Sequence of chain 1.B:
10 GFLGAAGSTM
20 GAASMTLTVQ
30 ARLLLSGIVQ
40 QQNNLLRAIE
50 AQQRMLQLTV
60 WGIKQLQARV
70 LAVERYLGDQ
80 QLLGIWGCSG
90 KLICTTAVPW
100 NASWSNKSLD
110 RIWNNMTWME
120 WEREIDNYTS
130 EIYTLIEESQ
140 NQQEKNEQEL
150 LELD

Binding-site contacts:
Ligand atom O7 contacts residue ASN105 of chain 1.B at 3.7 Å.
Ligand atom C2 contacts residue ASN105 of chain 1.B at 2.4 Å.
Ligand atom C8 contacts residue ASN105 of chain 1.B at 4.1 Å.
Ligand atom O5 contacts residue ASN105 of chain 1.B at 2.6 Å (h-bond).
Ligand atom C4 contacts residue ASN105 of chain 1.B at 4.3 Å.
Ligand atom N2 contacts residue ASN105 of chain 1.B at 2.5 Å (h-bond).
Ligand atom C7 contacts residue ASN105 of chain 1.B at 3.1 Å.
Ligand atom C3 contacts residue ASN105 of chain 1.B at 3.8 Å.
Ligand atom C5 contacts residue ASN105 of chain 1.B at 3.7 Å.
Ligand atom C1 contacts residue ASN105 of chain 1.B at 1.5 Å.

The protein below binds the small molecule below.
Small molecule (SMILES): CC(=O)N[C@@H]1[C@@H](O)[C@H](O)[C@@H](CO)O[C@H]1O